A small-molecule ligand and the protein it binds are described below.
Small molecule (SMILES): O=C(O)CC(=O)CC(=O)O

Binding-site contacts:
Ligand atom OAF contacts residue ARG118 of chain 1.A at 2.7 Å (salt-bridge).
Ligand atom OAH contacts residue ARG88 of chain 1.A at 3.0 Å (salt-bridge).
Ligand atom CAA contacts residue ARG88 of chain 1.A at 3.6 Å.
Ligand atom CAC contacts residue ARG88 of chain 1.A at 3.5 Å.
Ligand atom CAE contacts residue GLN128 of chain 1.A at 4.4 Å.
Ligand atom OAG contacts residue GLN128 of chain 1.A at 3.8 Å.
Ligand atom CAC contacts residue VAL146 of chain 1.A at 4.2 Å (hydrophobic).
Ligand atom OAH contacts residue VAL146 of chain 1.A at 4.3 Å.
Ligand atom OAI contacts residue TYR44 of chain 1.A at 3.1 Å (h-bond).
Ligand atom CAE contacts residue ARG118 of chain 1.A at 3.6 Å.
Ligand atom CAB contacts residue TYR44 of chain 1.A at 3.0 Å (hydrophobic).
Ligand atom CAE contacts residue LYS95 of chain 1.A at 4.2 Å.
Ligand atom OAG contacts residue ARG118 of chain 1.A at 3.9 Å.
Ligand atom OAJ contacts residue TYR44 of chain 1.A at 2.5 Å (h-bond).
Ligand atom CAC contacts residue GLN128 of chain 1.A at 4.2 Å.
Ligand atom OAG contacts residue LYS95 of chain 1.A at 3.2 Å (salt-bridge).
Ligand atom OAI contacts residue ARG88 of chain 1.A at 3.4 Å (salt-bridge).
Ligand atom CAB contacts residue ARG68 of chain 1.A at 3.6 Å.
Ligand atom CAA contacts residue LEU48 of chain 1.A at 3.4 Å (hydrophobic).
Ligand atom OAJ contacts residue LEU48 of chain 1.A at 3.5 Å.
Ligand atom CAB contacts residue GLN128 of chain 1.A at 3.4 Å.
Ligand atom OAF contacts residue ARG88 of chain 1.A at 3.9 Å.
Ligand atom CAB contacts residue ARG85 of chain 1.A at 4.0 Å.
Ligand atom OAG contacts residue PHE116 of chain 1.A at 3.2 Å.
Ligand atom CAB contacts residue LEU48 of chain 1.A at 3.4 Å (hydrophobic).
Ligand atom CAB contacts residue ARG88 of chain 1.A at 4.0 Å.
Ligand atom OAH contacts residue ARG68 of chain 1.A at 2.4 Å (salt-bridge).
Ligand atom CAA contacts residue ARG68 of chain 1.A at 4.0 Å.
Ligand atom CAE contacts residue PHE116 of chain 1.A at 3.9 Å (hydrophobic).
Ligand atom OAG contacts residue VAL146 of chain 1.A at 4.3 Å.
Ligand atom CAC contacts residue ARG68 of chain 1.A at 3.4 Å.
Ligand atom CAE contacts residue VAL146 of chain 1.A at 4.2 Å (hydrophobic).
Ligand atom OAI contacts residue ARG85 of chain 1.A at 3.2 Å (salt-bridge).
Ligand atom CAA contacts residue GLN128 of chain 1.A at 3.8 Å.
Ligand atom CAD contacts residue ARG68 of chain 1.A at 4.3 Å.
Ligand atom OAJ contacts residue GLN128 of chain 1.A at 2.4 Å (h-bond).
Ligand atom CAD contacts residue GLN128 of chain 1.A at 3.9 Å.
Ligand atom CAD contacts residue VAL146 of chain 1.A at 3.3 Å (hydrophobic).
Ligand atom OAI contacts residue ARG68 of chain 1.A at 2.6 Å (salt-bridge).
Ligand atom OAI contacts residue LEU48 of chain 1.A at 4.0 Å.

Sequence of chain 1.A:
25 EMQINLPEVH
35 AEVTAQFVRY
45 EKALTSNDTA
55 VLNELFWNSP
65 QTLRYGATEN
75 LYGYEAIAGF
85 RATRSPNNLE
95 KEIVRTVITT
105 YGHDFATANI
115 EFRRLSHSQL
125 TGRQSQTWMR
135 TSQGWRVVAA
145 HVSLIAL